Binding-site contacts:
Ligand atom O4 contacts residue VAL81 of chain 2.A at 3.5 Å (h-bond).
Ligand atom C6 contacts residue GLY80 of chain 2.A at 3.7 Å.
Ligand atom O3 contacts residue ASP76 of chain 2.A at 3.8 Å.
Ligand atom O2 contacts residue LYS83 of chain 2.A at 3.4 Å (salt-bridge).
Ligand atom C3 contacts residue ASN71 of chain 2.A at 3.9 Å.
Ligand atom C3 contacts residue VAL81 of chain 2.A at 4.4 Å (hydrophobic).
Ligand atom C4 contacts residue LYS83 of chain 2.A at 3.8 Å.
Ligand atom O3 contacts residue GLU7 of chain 2.A at 2.5 Å (salt-bridge).
Ligand atom O2 contacts residue ASP76 of chain 2.A at 2.7 Å (salt-bridge).
Ligand atom C3 contacts residue LYS83 of chain 2.A at 3.8 Å.
Ligand atom O3 contacts residue VAL81 of chain 2.A at 4.2 Å.
Ligand atom C4 contacts residue TYR82 of chain 2.A at 4.4 Å (hydrophobic).
Ligand atom O4 contacts residue LYS83 of chain 2.A at 4.3 Å.
Ligand atom O2 contacts residue ARG79 of chain 2.A at 3.5 Å.
Ligand atom O5 contacts residue VAL81 of chain 2.A at 4.2 Å.
Ligand atom C5 contacts residue VAL81 of chain 2.A at 4.5 Å (hydrophobic).
Ligand atom C6 contacts residue VAL81 of chain 2.A at 4.0 Å (hydrophobic).
Ligand atom C4 contacts residue VAL81 of chain 2.A at 3.4 Å (hydrophobic).
Ligand atom O3 contacts residue ASN71 of chain 2.A at 3.0 Å (h-bond).
Ligand atom O4 contacts residue TYR82 of chain 2.A at 3.7 Å.
Ligand atom C2 contacts residue GLY80 of chain 2.A at 4.0 Å.
Ligand atom O2 contacts residue VAL81 of chain 2.A at 4.3 Å.
Ligand atom C2 contacts residue LYS83 of chain 2.A at 4.1 Å.
Ligand atom C1 contacts residue GLY80 of chain 2.A at 3.7 Å.
Ligand atom C4 contacts residue GLU7 of chain 2.A at 3.7 Å.
Ligand atom O3 contacts residue LYS83 of chain 2.A at 2.9 Å (salt-bridge).
Ligand atom C6 contacts residue TYR82 of chain 2.A at 3.7 Å (hydrophobic).
Ligand atom O4 contacts residue GLU7 of chain 2.A at 2.7 Å (salt-bridge).
Ligand atom C2 contacts residue ASP76 of chain 2.A at 3.4 Å.
Ligand atom O2 contacts residue GLY80 of chain 2.A at 2.9 Å (h-bond).
Ligand atom C3 contacts residue ASP76 of chain 2.A at 4.2 Å.
Ligand atom C5 contacts residue GLY80 of chain 2.A at 4.3 Å.
Ligand atom C2 contacts residue ASN71 of chain 2.A at 4.0 Å.
Ligand atom O2 contacts residue ASN71 of chain 2.A at 4.3 Å.
Ligand atom O2 contacts residue CYS78 of chain 2.A at 4.1 Å.
Ligand atom O5 contacts residue GLY80 of chain 2.A at 3.3 Å.
Ligand atom C3 contacts residue GLU7 of chain 2.A at 3.4 Å.

The protein below binds the small molecule below.
Small molecule (SMILES): C[C@@H]1O[C@@H](O)[C@H](O)[C@H](O)[C@H]1O

Sequence of chain 2.A:
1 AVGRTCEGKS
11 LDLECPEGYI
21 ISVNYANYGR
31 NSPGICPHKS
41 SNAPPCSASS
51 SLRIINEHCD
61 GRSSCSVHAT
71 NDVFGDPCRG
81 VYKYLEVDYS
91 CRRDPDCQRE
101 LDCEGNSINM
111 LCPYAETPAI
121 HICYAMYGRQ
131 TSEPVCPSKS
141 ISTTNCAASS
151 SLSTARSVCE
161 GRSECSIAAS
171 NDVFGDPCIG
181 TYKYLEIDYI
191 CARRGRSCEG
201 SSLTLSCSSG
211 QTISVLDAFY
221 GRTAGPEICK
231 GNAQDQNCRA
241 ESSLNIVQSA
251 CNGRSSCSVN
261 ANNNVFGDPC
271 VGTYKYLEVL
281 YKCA